This protein binds this small molecule.
Small molecule (SMILES): CCOC(=O)CCCCCOc1ccc(OC)c(Cc2cnc3nc(N)nc(N)c3c2C)c1

Binding-site contacts:
Ligand atom CAM contacts residue D2N1 of chain 1.D at 3.0 Å.
Ligand atom OAW contacts residue D2N1 of chain 1.D at 1.2 Å.
Ligand atom NAD contacts residue GLU32 of chain 1.A at 2.7 Å (salt-bridge).
Ligand atom C2 contacts residue D2N1 of chain 1.D at 0.0 Å.
Ligand atom CAC contacts residue ILE123 of chain 1.A at 3.3 Å (hydrophobic).
Ligand atom N1 contacts residue D2N1 of chain 1.D at 0.0 Å (h-bond).
Ligand atom CBD contacts residue D2N1 of chain 1.D at 1.0 Å.
Ligand atom CAB contacts residue D2N1 of chain 1.D at 1.3 Å.
Ligand atom CBE contacts residue D2N1 of chain 1.D at 0.9 Å.
Ligand atom N3 contacts residue D2N1 of chain 1.D at 0.1 Å (h-bond).
Ligand atom C6 contacts residue D2N1 of chain 1.D at 0.0 Å.
Ligand atom NAE contacts residue PHE36 of chain 1.A at 3.5 Å.
Ligand atom C6 contacts residue PHE36 of chain 1.A at 3.4 Å (hydrophobic).
Ligand atom CBC contacts residue D2N1 of chain 1.D at 0.2 Å.
Ligand atom CBB contacts residue D2N1 of chain 1.D at 0.1 Å.
Ligand atom CAO contacts residue D2N1 of chain 1.D at 1.8 Å.
Ligand atom CAG contacts residue D2N1 of chain 1.D at 1.2 Å.
Ligand atom N3 contacts residue GLU32 of chain 1.A at 2.8 Å (salt-bridge).
Ligand atom CAJ contacts residue D2N1 of chain 1.D at 0.6 Å.
Ligand atom OAU contacts residue D2N1 of chain 1.D at 0.4 Å.
Ligand atom C5 contacts residue PHE36 of chain 1.A at 3.5 Å (hydrophobic).
Ligand atom CAC contacts residue D2N1 of chain 1.D at 0.1 Å.
Ligand atom C4 contacts residue D2N1 of chain 1.D at 0.1 Å.
Ligand atom NAE contacts residue ILE123 of chain 1.A at 2.9 Å (h-bond).
Ligand atom CAZ contacts residue D2N1 of chain 1.D at 0.5 Å.
Ligand atom NAR contacts residue D2N1 of chain 1.D at 0.2 Å (h-bond).
Ligand atom C6 contacts residue NDP1 of chain 1.C at 3.4 Å.
Ligand atom NAE contacts residue ILE10 of chain 1.A at 2.9 Å (h-bond).
Ligand atom NAE contacts residue D2N1 of chain 1.D at 0.1 Å (h-bond).
Ligand atom NAD contacts residue D2N1 of chain 1.D at 0.0 Å (h-bond).
Ligand atom N1 contacts residue NDP1 of chain 1.C at 3.5 Å (h-bond).
Ligand atom CAJ contacts residue LEU25 of chain 1.A at 3.4 Å (hydrophobic).
Ligand atom CAI contacts residue D2N1 of chain 1.D at 0.2 Å.
Ligand atom NAD contacts residue VAL11 of chain 1.A at 3.5 Å.
Ligand atom C5 contacts residue D2N1 of chain 1.D at 0.1 Å.
Ligand atom CAK contacts residue SER24 of chain 1.A at 3.1 Å.
Ligand atom N1 contacts residue PHE36 of chain 1.A at 3.5 Å.
Ligand atom CAC contacts residue NDP1 of chain 1.C at 3.5 Å.
Ligand atom CAH contacts residue D2N1 of chain 1.D at 0.2 Å.
Ligand atom CAQ contacts residue D2N1 of chain 1.D at 0.2 Å.

Sequence of chain 1.A:
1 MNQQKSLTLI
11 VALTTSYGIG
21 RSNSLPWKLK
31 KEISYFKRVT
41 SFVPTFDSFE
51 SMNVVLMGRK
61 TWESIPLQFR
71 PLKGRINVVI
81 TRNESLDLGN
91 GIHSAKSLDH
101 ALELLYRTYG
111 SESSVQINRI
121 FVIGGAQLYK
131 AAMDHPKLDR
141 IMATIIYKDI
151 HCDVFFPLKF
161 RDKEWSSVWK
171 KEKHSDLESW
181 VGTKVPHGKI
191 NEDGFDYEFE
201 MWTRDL